Binding-site contacts:
Ligand atom O contacts residue TYR65 of chain 1.B at 3.3 Å.
Ligand atom C contacts residue ARG100 of chain 1.B at 3.6 Å.
Ligand atom OXT contacts residue ASP93 of chain 1.B at 3.6 Å (salt-bridge).
Ligand atom CG contacts residue SER146 of chain 1.B at 3.5 Å.
Ligand atom CA contacts residue TYR65 of chain 1.B at 3.7 Å (hydrophobic).
Ligand atom CA contacts residue THR95 of chain 1.B at 4.3 Å.
Ligand atom CAA contacts residue TYR223 of chain 1.B at 3.8 Å (hydrophobic).
Ligand atom CA contacts residue ASP93 of chain 1.B at 3.8 Å.
Ligand atom OXT contacts residue TYR65 of chain 1.B at 3.6 Å.
Ligand atom OXT contacts residue LEU94 of chain 1.B at 3.6 Å.
Ligand atom OD2 contacts residue GLU197 of chain 1.B at 4.3 Å.
Ligand atom N contacts residue TYR223 of chain 1.B at 4.2 Å.
Ligand atom N contacts residue ASP93 of chain 1.B at 2.8 Å (salt-bridge).
Ligand atom O contacts residue ARG100 of chain 1.B at 2.9 Å (salt-bridge).
Ligand atom OXT contacts residue ARG100 of chain 1.B at 2.9 Å (salt-bridge).
Ligand atom OD1 contacts residue SER146 of chain 1.B at 3.6 Å (h-bond).
Ligand atom N contacts residue THR95 of chain 1.B at 3.7 Å.
Ligand atom OD1 contacts residue THR95 of chain 1.B at 3.0 Å (h-bond).
Ligand atom CAA contacts residue ASP93 of chain 1.B at 3.0 Å.
Ligand atom CG contacts residue GLU197 of chain 1.B at 4.4 Å.
Ligand atom CAA contacts residue GLU197 of chain 1.B at 4.1 Å.
Ligand atom C contacts residue TYR65 of chain 1.B at 3.5 Å (hydrophobic).
Ligand atom OD2 contacts residue SER146 of chain 1.B at 2.6 Å (h-bond).
Ligand atom OXT contacts residue THR95 of chain 1.B at 3.0 Å (h-bond).
Ligand atom CG contacts residue THR95 of chain 1.B at 4.1 Å.
Ligand atom CAA contacts residue TYR65 of chain 1.B at 3.7 Å (hydrophobic).
Ligand atom N contacts residue TYR65 of chain 1.B at 3.9 Å.
Ligand atom C contacts residue ASP93 of chain 1.B at 4.1 Å.
Ligand atom C contacts residue THR95 of chain 1.B at 4.0 Å.

The protein below binds the small molecule below.
Small molecule (SMILES): CN[C@H](CC(=O)O)C(=O)O

Sequence of chain 1.B:
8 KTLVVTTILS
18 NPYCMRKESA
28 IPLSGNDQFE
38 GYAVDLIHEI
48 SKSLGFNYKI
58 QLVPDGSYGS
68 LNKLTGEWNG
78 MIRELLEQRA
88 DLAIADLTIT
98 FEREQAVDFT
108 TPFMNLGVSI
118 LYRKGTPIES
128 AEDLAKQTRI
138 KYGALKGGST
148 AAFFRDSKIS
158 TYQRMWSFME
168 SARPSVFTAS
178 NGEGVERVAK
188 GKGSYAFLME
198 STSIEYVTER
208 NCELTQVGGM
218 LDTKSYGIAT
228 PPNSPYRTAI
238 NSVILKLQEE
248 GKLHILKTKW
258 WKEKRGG